Sequence of chain 1.B:
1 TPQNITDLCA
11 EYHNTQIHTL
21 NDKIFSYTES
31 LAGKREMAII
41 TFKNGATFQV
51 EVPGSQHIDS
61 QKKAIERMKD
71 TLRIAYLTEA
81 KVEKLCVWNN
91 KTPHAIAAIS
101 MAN

A protein and the small-molecule ligand that binds it are described below.
Small molecule (SMILES): OC[C@H]1O[C@@H](O)[C@H](O)[C@@H](O)[C@H]1O

Binding-site contacts:
Ligand atom C3 contacts residue ASN14 of chain 1.B at 4.0 Å.
Ligand atom C3 contacts residue TRP88 of chain 1.B at 3.6 Å (hydrophobic).
Ligand atom O2 contacts residue ASN90 of chain 1.B at 2.7 Å (h-bond).
Ligand atom C3 contacts residue ASN90 of chain 1.B at 3.5 Å.
Ligand atom O3 contacts residue ASN90 of chain 1.B at 2.7 Å (h-bond).
Ligand atom O4 contacts residue GLU51 of chain 1.B at 2.6 Å (salt-bridge).
Ligand atom C6 contacts residue GLN56 of chain 1.B at 4.0 Å.
Ligand atom C3 contacts residue LYS91 of chain 1.B at 3.5 Å.
Ligand atom O2 contacts residue LYS91 of chain 1.B at 4.3 Å.
Ligand atom C6 contacts residue GLU51 of chain 1.B at 4.4 Å.
Ligand atom C4 contacts residue GLU51 of chain 1.B at 3.6 Å.
Ligand atom O2 contacts residue ASN14 of chain 1.B at 3.3 Å (h-bond).
Ligand atom C2 contacts residue ASN90 of chain 1.B at 3.8 Å.
Ligand atom O1 contacts residue GLN56 of chain 1.B at 3.8 Å.
Ligand atom C1 contacts residue ASN14 of chain 1.B at 4.1 Å.
Ligand atom C2 contacts residue LYS91 of chain 1.B at 3.7 Å.
Ligand atom C4 contacts residue LYS91 of chain 1.B at 3.7 Å.
Ligand atom C6 contacts residue HIS57 of chain 1.B at 3.8 Å.
Ligand atom O3 contacts residue LYS91 of chain 1.B at 2.6 Å (salt-bridge).
Ligand atom O6 contacts residue GLN61 of chain 1.B at 3.0 Å (h-bond).
Ligand atom O4 contacts residue GLN56 of chain 1.B at 3.2 Å.
Ligand atom C4 contacts residue TRP88 of chain 1.B at 3.4 Å (hydrophobic).
Ligand atom O3 contacts residue TRP88 of chain 1.B at 3.7 Å.
Ligand atom C2 contacts residue GLN56 of chain 1.B at 4.4 Å.
Ligand atom C2 contacts residue ASN14 of chain 1.B at 4.0 Å.
Ligand atom C5 contacts residue GLN56 of chain 1.B at 4.1 Å.
Ligand atom O6 contacts residue GLN56 of chain 1.B at 3.7 Å.
Ligand atom O4 contacts residue TRP88 of chain 1.B at 4.5 Å.
Ligand atom O6 contacts residue TRP88 of chain 1.B at 3.7 Å.
Ligand atom C6 contacts residue GLN61 of chain 1.B at 3.9 Å.
Ligand atom O5 contacts residue GLN56 of chain 1.B at 3.6 Å.
Ligand atom C5 contacts residue TRP88 of chain 1.B at 3.5 Å (hydrophobic).
Ligand atom O4 contacts residue LYS91 of chain 1.B at 2.8 Å (salt-bridge).
Ligand atom C4 contacts residue GLN56 of chain 1.B at 4.2 Å.
Ligand atom O3 contacts residue GLU51 of chain 1.B at 4.3 Å.
Ligand atom C1 contacts residue GLN56 of chain 1.B at 4.2 Å.
Ligand atom O6 contacts residue HIS57 of chain 1.B at 3.9 Å.
Ligand atom C6 contacts residue TRP88 of chain 1.B at 3.5 Å (hydrophobic).